Sequence of chain 1.B:
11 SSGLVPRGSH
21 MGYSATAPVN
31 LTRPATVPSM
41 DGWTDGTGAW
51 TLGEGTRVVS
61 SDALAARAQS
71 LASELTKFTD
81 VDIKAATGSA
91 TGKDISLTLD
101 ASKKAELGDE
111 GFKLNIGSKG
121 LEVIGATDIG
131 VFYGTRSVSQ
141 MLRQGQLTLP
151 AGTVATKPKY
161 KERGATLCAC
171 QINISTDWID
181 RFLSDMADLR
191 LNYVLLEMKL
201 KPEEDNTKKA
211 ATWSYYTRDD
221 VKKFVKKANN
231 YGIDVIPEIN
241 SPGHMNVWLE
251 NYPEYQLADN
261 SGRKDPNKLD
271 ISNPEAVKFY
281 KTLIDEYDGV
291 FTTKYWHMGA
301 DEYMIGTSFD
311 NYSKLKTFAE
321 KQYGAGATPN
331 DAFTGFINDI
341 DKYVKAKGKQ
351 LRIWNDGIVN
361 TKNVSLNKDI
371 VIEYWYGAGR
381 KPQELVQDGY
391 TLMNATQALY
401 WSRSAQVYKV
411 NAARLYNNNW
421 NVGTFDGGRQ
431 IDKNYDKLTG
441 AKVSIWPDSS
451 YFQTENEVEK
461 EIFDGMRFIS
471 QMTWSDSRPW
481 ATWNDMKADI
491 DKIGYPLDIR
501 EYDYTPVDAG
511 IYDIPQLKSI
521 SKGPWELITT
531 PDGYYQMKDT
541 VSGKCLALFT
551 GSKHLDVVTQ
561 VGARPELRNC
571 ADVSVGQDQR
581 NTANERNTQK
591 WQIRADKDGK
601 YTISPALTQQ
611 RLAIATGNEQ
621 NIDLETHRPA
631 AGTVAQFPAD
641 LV

Binding-site contacts:
Ligand atom C2 contacts residue GLU302 of chain 1.B at 3.4 Å.
Ligand atom C8 contacts residue TRP375 of chain 1.B at 3.5 Å (hydrophobic).
Ligand atom C7 contacts residue ASP301 of chain 1.B at 3.7 Å.
Ligand atom O6 contacts residue ASP448 of chain 1.B at 2.8 Å (salt-bridge).
Ligand atom C1 contacts residue TRP446 of chain 1.B at 3.7 Å (hydrophobic).
Ligand atom C6 contacts residue TRP446 of chain 1.B at 3.6 Å (hydrophobic).
Ligand atom C7 contacts residue TYR400 of chain 1.B at 3.5 Å (hydrophobic).
Ligand atom C7 contacts residue TRP375 of chain 1.B at 3.8 Å (hydrophobic).
Ligand atom O4 contacts residue ASP448 of chain 1.B at 2.8 Å (salt-bridge).
Ligand atom O7 contacts residue TRP375 of chain 1.B at 3.7 Å.
Ligand atom C5 contacts residue CYS168 of chain 1.B at 3.8 Å (hydrophobic).
Ligand atom O2 contacts residue ASN240 of chain 1.B at 3.0 Å (h-bond).
Ligand atom O7 contacts residue TRP446 of chain 1.B at 3.4 Å.
Ligand atom N2 contacts residue ASP301 of chain 1.B at 2.9 Å (salt-bridge).
Ligand atom C6 contacts residue TYR408 of chain 1.B at 3.5 Å (hydrophobic).
Ligand atom O3 contacts residue GLU197 of chain 1.B at 2.6 Å (salt-bridge).
Ligand atom O7 contacts residue TYR400 of chain 1.B at 2.6 Å (h-bond).
Ligand atom C8 contacts residue TYR400 of chain 1.B at 3.7 Å (hydrophobic).
Ligand atom O5 contacts residue TYR400 of chain 1.B at 3.8 Å.
Ligand atom O6 contacts residue ASP448 of chain 1.B at 2.5 Å (salt-bridge).
Ligand atom C1 contacts residue TRP375 of chain 1.B at 3.7 Å (hydrophobic).
Ligand atom O2 contacts residue ASP301 of chain 1.B at 2.9 Å (salt-bridge).
Ligand atom C2 contacts residue ASN240 of chain 1.B at 3.8 Å.
Ligand atom N2 contacts residue GLU302 of chain 1.B at 3.8 Å.
Ligand atom O2 contacts residue HIS244 of chain 1.B at 3.6 Å.
Ligand atom C8 contacts residue TRP354 of chain 1.B at 3.7 Å (hydrophobic).
Ligand atom O3 contacts residue HIS244 of chain 1.B at 3.4 Å.
Ligand atom O6 contacts residue TYR408 of chain 1.B at 3.4 Å.
Ligand atom O4 contacts residue GLN171 of chain 1.B at 3.2 Å (h-bond).
Ligand atom C3 contacts residue GLU197 of chain 1.B at 3.3 Å.
Ligand atom C2 contacts residue HIS244 of chain 1.B at 3.7 Å.
Ligand atom O4 contacts residue HIS244 of chain 1.B at 3.8 Å.
Ligand atom C4 contacts residue ASP448 of chain 1.B at 3.5 Å.
Ligand atom C8 contacts residue ASP301 of chain 1.B at 3.6 Å.
Ligand atom C6 contacts residue ASP448 of chain 1.B at 3.3 Å.
Ligand atom C1 contacts residue GLU302 of chain 1.B at 3.5 Å.
Ligand atom O3 contacts residue ASN240 of chain 1.B at 3.1 Å (h-bond).
Ligand atom O6 contacts residue PRO447 of chain 1.B at 3.3 Å.
Ligand atom O1 contacts residue GLU302 of chain 1.B at 2.7 Å (salt-bridge).
Ligand atom O4 contacts residue TRP446 of chain 1.B at 3.4 Å.

The protein below binds the small molecule below.
Small molecule (SMILES): CC(=O)N[C@@H]1[C@@H](O[C@@H]2O[C@H](CO)[C@H](O)[C@H](O)[C@H]2O)[C@H](O)[C@@H](CO)O[C@H]1O